Sequence of chain 1.K:
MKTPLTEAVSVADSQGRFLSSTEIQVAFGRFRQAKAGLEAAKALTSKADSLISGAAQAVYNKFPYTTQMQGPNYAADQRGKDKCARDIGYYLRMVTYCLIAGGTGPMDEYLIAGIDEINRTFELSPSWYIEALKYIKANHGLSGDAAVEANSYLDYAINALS

Sequence of chain 1.J:
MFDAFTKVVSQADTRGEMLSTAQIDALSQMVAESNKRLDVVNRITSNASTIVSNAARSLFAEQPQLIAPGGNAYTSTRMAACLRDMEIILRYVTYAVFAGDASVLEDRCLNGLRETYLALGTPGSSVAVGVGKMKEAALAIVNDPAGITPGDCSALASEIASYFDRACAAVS

Sequence of chain 1.I:
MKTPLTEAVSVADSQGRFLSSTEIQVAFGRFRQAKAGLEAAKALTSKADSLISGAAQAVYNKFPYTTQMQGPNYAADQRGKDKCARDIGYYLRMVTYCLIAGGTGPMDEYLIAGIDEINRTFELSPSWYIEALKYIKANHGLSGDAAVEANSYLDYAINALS

Binding-site contacts:
Ligand atom C2B contacts residue PHE28 of chain 1.I at 3.5 Å (hydrophobic).
Ligand atom CAB contacts residue VAL148 of chain 1.K at 3.6 Å (hydrophobic).
Ligand atom CHD contacts residue ILE148 of chain 1.J at 3.4 Å (hydrophobic).
Ligand atom C4A contacts residue ASP39 of chain 1.J at 3.4 Å.
Ligand atom O1D contacts residue ASN35 of chain 1.J at 2.9 Å (h-bond).
Ligand atom NC contacts residue GLY151 of chain 1.J at 3.6 Å.
Ligand atom CAC contacts residue VAL142 of chain 1.J at 3.4 Å (hydrophobic).
Ligand atom C2B contacts residue VAL148 of chain 1.K at 3.6 Å (hydrophobic).
Ligand atom C1B contacts residue PHE28 of chain 1.I at 3.5 Å (hydrophobic).
Ligand atom CBC contacts residue CYS153 of chain 1.J at 3.2 Å (hydrophobic).
Ligand atom NC contacts residue THR149 of chain 1.J at 2.6 Å (h-bond).
Ligand atom NA contacts residue ASP39 of chain 1.J at 2.6 Å (salt-bridge).
Ligand atom C4B contacts residue VAL148 of chain 1.K at 3.6 Å (hydrophobic).
Ligand atom CBB contacts residue ILE24 of chain 1.I at 3.4 Å (hydrophobic).
Ligand atom CAC contacts residue CYS153 of chain 1.J at 3.6 Å (hydrophobic).
Ligand atom NB contacts residue ASP145 of chain 1.K at 2.7 Å (salt-bridge).
Ligand atom C1C contacts residue THR149 of chain 1.J at 3.6 Å.
Ligand atom C4B contacts residue ASP145 of chain 1.K at 3.4 Å.
Ligand atom C2C contacts residue CYS153 of chain 1.J at 3.5 Å (hydrophobic).
Ligand atom OC contacts residue PRO150 of chain 1.J at 3.5 Å.
Ligand atom OB contacts residue GLN33 of chain 1.K at 3.0 Å (h-bond).
Ligand atom C4C contacts residue THR149 of chain 1.J at 3.6 Å.
Ligand atom C4C contacts residue ILE148 of chain 1.J at 3.5 Å (hydrophobic).
Ligand atom C4C contacts residue CYS153 of chain 1.J at 3.2 Å (hydrophobic).
Ligand atom OC contacts residue GLY151 of chain 1.J at 3.4 Å (h-bond).
Ligand atom CGA contacts residue THR149 of chain 1.J at 3.4 Å.
Ligand atom CAC contacts residue ARG43 of chain 1.J at 3.6 Å.
Ligand atom O1A contacts residue THR149 of chain 1.J at 3.1 Å (h-bond).
Ligand atom O2A contacts residue THR149 of chain 1.J at 2.9 Å (h-bond).
Ligand atom C3B contacts residue VAL148 of chain 1.K at 3.4 Å (hydrophobic).
Ligand atom CMC contacts residue VAL142 of chain 1.J at 3.3 Å (hydrophobic).
Ligand atom C3C contacts residue CYS153 of chain 1.J at 3.2 Å (hydrophobic).
Ligand atom O2D contacts residue LYS36 of chain 1.J at 3.4 Å.
Ligand atom C2D contacts residue THR149 of chain 1.J at 3.4 Å.
Ligand atom ND contacts residue ASP39 of chain 1.J at 2.7 Å (salt-bridge).
Ligand atom CMA contacts residue ASP145 of chain 1.K at 3.6 Å.
Ligand atom C1D contacts residue THR149 of chain 1.J at 3.6 Å.
Ligand atom C1D contacts residue ASP39 of chain 1.J at 3.5 Å.
Ligand atom OB contacts residue ASP145 of chain 1.K at 3.2 Å.
Ligand atom CHB contacts residue ASP39 of chain 1.J at 3.1 Å.

The protein below binds the small molecule below.
Small molecule (SMILES): C=CC1=C(C)/C(=C/c2[nH]c(/C=C3\N=C(/C=C4\NC(=O)C(C)=C4C=C)C(C)=C3CCC(=O)O)c(CCC(=O)O)c2C)NC1=O